Binding-site contacts:
Ligand atom OK1 contacts residue HIS145 of chain 8.A at 3.3 Å.
Ligand atom OK2 contacts residue HIS209 of chain 8.A at 2.7 Å.
Ligand atom CK1 contacts residue PHE186 of chain 8.A at 3.5 Å (hydrophobic).
Ligand atom CK6 contacts residue PHE186 of chain 8.A at 3.6 Å (hydrophobic).
Ligand atom CK5 contacts residue ASN242 of chain 8.A at 3.3 Å.
Ligand atom CK3 contacts residue FE21 of chain 8.B at 2.9 Å.
Ligand atom CK1 contacts residue HIS240 of chain 8.A at 3.7 Å.
Ligand atom CKA contacts residue HIS208 of chain 8.A at 4.0 Å.
Ligand atom CK1 contacts residue PRO279 of chain 8.A at 3.9 Å (hydrophobic).
Ligand atom OK2 contacts residue GLU259 of chain 8.A at 3.2 Å (salt-bridge).
Ligand atom OK2 contacts residue FE21 of chain 8.B at 2.0 Å.
Ligand atom OK2 contacts residue TYR249 of chain 8.A at 2.8 Å (h-bond).
Ligand atom CKA contacts residue MET174 of chain 8.A at 3.8 Å (hydrophobic).
Ligand atom CK5 contacts residue HIS194 of chain 8.A at 3.9 Å.
Ligand atom OK1 contacts residue ASP243 of chain 8.A at 3.6 Å.
Ligand atom CK9 contacts residue PHE201 of chain 8.A at 3.8 Å (hydrophobic).
Ligand atom CKB contacts residue TBU1 of chain 8.D at 3.3 Å.
Ligand atom OK1 contacts residue HIS240 of chain 8.A at 3.4 Å (h-bond).
Ligand atom OK1 contacts residue FE21 of chain 8.B at 2.4 Å.
Ligand atom CK4 contacts residue FE21 of chain 8.B at 3.0 Å.
Ligand atom CKC contacts residue TYR249 of chain 8.A at 3.2 Å (hydrophobic).
Ligand atom CK5 contacts residue HIS240 of chain 8.A at 3.3 Å.
Ligand atom CK2 contacts residue HIS240 of chain 8.A at 3.6 Å.
Ligand atom CK6 contacts residue ASN242 of chain 8.A at 3.2 Å.
Ligand atom CKC contacts residue TBU1 of chain 8.D at 3.8 Å.
Ligand atom CK6 contacts residue HIS240 of chain 8.A at 3.3 Å.
Ligand atom OK2 contacts residue HIS145 of chain 8.A at 4.0 Å.
Ligand atom CK2 contacts residue TYR249 of chain 8.A at 3.7 Å (hydrophobic).
Ligand atom CK5 contacts residue PHE186 of chain 8.A at 3.8 Å (hydrophobic).
Ligand atom CK3 contacts residue HIS240 of chain 8.A at 3.5 Å.
Ligand atom OK2 contacts residue HIS240 of chain 8.A at 4.0 Å.
Ligand atom CK6 contacts residue ILE172 of chain 8.A at 3.8 Å (hydrophobic).
Ligand atom CK9 contacts residue MET174 of chain 8.A at 4.0 Å (hydrophobic).
Ligand atom CK4 contacts residue TYR249 of chain 8.A at 3.9 Å (hydrophobic).
Ligand atom OK1 contacts residue HIS194 of chain 8.A at 3.4 Å.
Ligand atom CK4 contacts residue HIS240 of chain 8.A at 3.2 Å.
Ligand atom CK4 contacts residue HIS194 of chain 8.A at 3.9 Å.
Ligand atom CK3 contacts residue TYR249 of chain 8.A at 3.2 Å (hydrophobic).
Ligand atom CK7 contacts residue TYR249 of chain 8.A at 3.8 Å (hydrophobic).
Ligand atom OK1 contacts residue GLU259 of chain 8.A at 3.2 Å (salt-bridge).

The small molecule below binds the protein below.
Small molecule (SMILES): Oc1cccc(-c2ccccc2)c1O

Sequence of chain 8.A:
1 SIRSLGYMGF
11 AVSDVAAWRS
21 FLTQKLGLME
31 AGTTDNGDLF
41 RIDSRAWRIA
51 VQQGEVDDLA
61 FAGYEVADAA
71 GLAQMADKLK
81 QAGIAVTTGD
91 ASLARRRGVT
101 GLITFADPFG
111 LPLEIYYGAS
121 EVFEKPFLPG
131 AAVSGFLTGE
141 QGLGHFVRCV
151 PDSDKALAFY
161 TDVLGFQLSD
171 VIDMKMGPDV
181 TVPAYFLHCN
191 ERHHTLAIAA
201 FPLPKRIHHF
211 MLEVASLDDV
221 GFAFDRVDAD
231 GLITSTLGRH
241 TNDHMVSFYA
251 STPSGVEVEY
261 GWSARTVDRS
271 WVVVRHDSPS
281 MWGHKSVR